Binding-site contacts:
Ligand atom OP1 contacts residue TYR19 of chain 33.B at 3.6 Å (h-bond).
Ligand atom O2' contacts residue ARG55 of chain 31.B at 3.1 Å (salt-bridge).
Ligand atom C5' contacts residue ARG202 of chain 31.A at 3.9 Å.
Ligand atom C6 contacts residue TYR58 of chain 31.B at 3.8 Å (hydrophobic).
Ligand atom C2' contacts residue THR17 of chain 34.B at 3.7 Å.
Ligand atom OP1 contacts residue MET15 of chain 34.B at 3.1 Å.
Ligand atom O2' contacts residue THR44 of chain 31.B at 3.9 Å.
Ligand atom P contacts residue TYR19 of chain 33.B at 4.0 Å.
Ligand atom O4' contacts residue ARG68 of chain 31.B at 3.0 Å (salt-bridge).
Ligand atom O2 contacts residue TYR58 of chain 31.B at 3.6 Å.
Ligand atom O2' contacts residue CYS203 of chain 31.A at 3.3 Å (h-bond).
Ligand atom O2' contacts residue THR17 of chain 34.B at 2.8 Å.
Ligand atom C2 contacts residue TRP21 of chain 34.B at 3.2 Å (hydrophobic).
Ligand atom O4' contacts residue ARG202 of chain 31.A at 3.9 Å.
Ligand atom OP2 contacts residue ARG202 of chain 31.A at 3.6 Å.
Ligand atom OP2 contacts residue THR17 of chain 34.B at 3.5 Å.
Ligand atom O2' contacts residue TYR19 of chain 33.B at 3.7 Å.
Ligand atom C4' contacts residue TYR19 of chain 33.B at 3.8 Å (hydrophobic).
Ligand atom C2 contacts residue ARG55 of chain 31.B at 3.1 Å.
Ligand atom C1' contacts residue ARG68 of chain 31.B at 3.8 Å.
Ligand atom N6 contacts residue TYR58 of chain 31.B at 3.5 Å (h-bond).
Ligand atom O2' contacts residue LEU41 of chain 31.B at 3.8 Å.
Ligand atom O2 contacts residue TRP21 of chain 34.B at 2.9 Å.
Ligand atom P contacts residue THR17 of chain 34.B at 3.9 Å.
Ligand atom N3 contacts residue TRP21 of chain 34.B at 3.2 Å.
Ligand atom N3 contacts residue ARG55 of chain 31.B at 3.2 Å (salt-bridge).
Ligand atom C2 contacts residue ALA56 of chain 31.B at 3.8 Å (hydrophobic).
Ligand atom N1 contacts residue ARG68 of chain 31.B at 3.9 Å.
Ligand atom C4 contacts residue TRP21 of chain 34.B at 3.7 Å (hydrophobic).
Ligand atom C2 contacts residue TYR58 of chain 31.B at 3.8 Å (hydrophobic).
Ligand atom C1' contacts residue TRP21 of chain 34.B at 3.9 Å (hydrophobic).
Ligand atom OP1 contacts residue THR17 of chain 34.B at 3.7 Å.
Ligand atom O4 contacts residue TRP21 of chain 34.B at 3.4 Å.
Ligand atom C2' contacts residue ARG55 of chain 31.B at 3.4 Å.
Ligand atom N1 contacts residue TYR58 of chain 31.B at 3.5 Å.
Ligand atom O3' contacts residue TYR19 of chain 33.B at 3.0 Å (h-bond).
Ligand atom O2' contacts residue ARG55 of chain 31.B at 3.8 Å.
Ligand atom N1 contacts residue TRP21 of chain 34.B at 3.8 Å.
Ligand atom OP2 contacts residue ARG55 of chain 31.B at 2.9 Å (salt-bridge).
Ligand atom N1 contacts residue ALA56 of chain 31.B at 3.2 Å (h-bond).

Sequence of chain 31.A:
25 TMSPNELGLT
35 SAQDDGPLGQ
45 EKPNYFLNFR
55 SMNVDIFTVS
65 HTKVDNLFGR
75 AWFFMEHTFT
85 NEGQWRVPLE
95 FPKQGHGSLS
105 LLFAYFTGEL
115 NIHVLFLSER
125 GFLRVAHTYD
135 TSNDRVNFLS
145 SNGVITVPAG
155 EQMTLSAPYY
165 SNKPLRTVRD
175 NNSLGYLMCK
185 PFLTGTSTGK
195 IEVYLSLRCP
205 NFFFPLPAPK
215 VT

Sequence of chain 33.B:
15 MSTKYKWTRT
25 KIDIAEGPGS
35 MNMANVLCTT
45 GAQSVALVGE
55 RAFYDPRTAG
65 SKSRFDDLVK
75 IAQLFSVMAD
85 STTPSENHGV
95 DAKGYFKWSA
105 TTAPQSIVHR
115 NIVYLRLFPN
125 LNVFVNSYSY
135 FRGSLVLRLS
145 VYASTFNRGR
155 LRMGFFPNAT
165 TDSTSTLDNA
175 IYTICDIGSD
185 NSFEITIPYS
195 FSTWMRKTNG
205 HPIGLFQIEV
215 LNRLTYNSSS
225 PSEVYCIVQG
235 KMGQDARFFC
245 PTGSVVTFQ

Sequence of chain 34.B:
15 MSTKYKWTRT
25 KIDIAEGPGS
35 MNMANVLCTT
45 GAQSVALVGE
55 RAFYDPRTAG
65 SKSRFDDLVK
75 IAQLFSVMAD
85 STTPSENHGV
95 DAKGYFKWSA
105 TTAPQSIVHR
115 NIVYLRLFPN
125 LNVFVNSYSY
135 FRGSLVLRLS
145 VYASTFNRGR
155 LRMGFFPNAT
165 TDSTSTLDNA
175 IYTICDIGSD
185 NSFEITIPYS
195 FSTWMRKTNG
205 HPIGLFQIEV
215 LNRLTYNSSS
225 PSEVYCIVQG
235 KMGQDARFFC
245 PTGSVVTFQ

The protein below binds the small molecule below.
Small molecule (SMILES): Nc1ncnc2c1ncn2[C@@H]1O[C@H](CO)[C@@H](O[P](=O)(O)OC[C@H]2O[C@@H](n3ccc(=O)[nH]c3=O)[C@H](O)[C@@H]2O[P](=O)(O)OC[C@H]2O[C@@H](n3ccc(=O)[nH]c3=O)[C@H](O)[C@@H]2O[P](=O)(O)OC[C@H]2O[C@@H](n3ccc(=O)[nH]c3=O)[C@H](O)[C@@H]2O[P](=O)(O)OC[C@H]2O[C@@H](n3ccc(=O)[nH]c3=O)[C@H](O)[C@@H]2O[P](=O)(O)OC[C@H]2O[C@@H](n3ccc(=O)[nH]c3=O)[C@H](O)[C@@H]2O)[C@H]1O

Sequence of chain 31.B:
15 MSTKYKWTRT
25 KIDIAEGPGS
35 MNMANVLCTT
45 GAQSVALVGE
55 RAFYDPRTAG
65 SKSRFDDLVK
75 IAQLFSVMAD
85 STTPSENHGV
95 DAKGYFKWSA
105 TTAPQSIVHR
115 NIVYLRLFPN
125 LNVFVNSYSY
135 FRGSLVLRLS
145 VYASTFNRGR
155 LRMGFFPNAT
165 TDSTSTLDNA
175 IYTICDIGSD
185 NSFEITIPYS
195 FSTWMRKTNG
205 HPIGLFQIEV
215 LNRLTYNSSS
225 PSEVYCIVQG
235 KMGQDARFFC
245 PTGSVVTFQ